Sequence of chain 1.A:
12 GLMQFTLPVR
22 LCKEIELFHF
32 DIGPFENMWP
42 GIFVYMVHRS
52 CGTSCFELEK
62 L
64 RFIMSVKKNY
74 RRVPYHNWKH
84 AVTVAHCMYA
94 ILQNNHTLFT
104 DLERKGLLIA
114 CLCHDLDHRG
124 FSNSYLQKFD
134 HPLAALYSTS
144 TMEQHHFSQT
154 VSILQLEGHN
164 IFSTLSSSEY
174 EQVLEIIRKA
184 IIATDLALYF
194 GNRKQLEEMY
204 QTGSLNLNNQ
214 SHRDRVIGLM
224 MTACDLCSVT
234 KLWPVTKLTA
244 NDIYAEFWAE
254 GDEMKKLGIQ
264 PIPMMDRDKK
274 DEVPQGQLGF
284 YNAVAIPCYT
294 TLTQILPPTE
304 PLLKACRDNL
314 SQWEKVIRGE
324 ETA

The small molecule below binds the protein below.
Small molecule (SMILES): Clc1nc(N2CCOCC2)c2ccccc2n1

Binding-site contacts:
Ligand atom C4 contacts residue PHE283 of chain 1.A at 3.8 Å (hydrophobic).
Ligand atom CL11 contacts residue TYR247 of chain 1.A at 3.9 Å.
Ligand atom N8 contacts residue PHE283 of chain 1.A at 3.4 Å.
Ligand atom C3 contacts residue ILE246 of chain 1.A at 3.9 Å (hydrophobic).
Ligand atom C4 contacts residue ILE246 of chain 1.A at 3.6 Å (hydrophobic).
Ligand atom C7 contacts residue PHE283 of chain 1.A at 3.6 Å (hydrophobic).
Ligand atom C9 contacts residue PHE250 of chain 1.A at 4.1 Å (hydrophobic).
Ligand atom C3 contacts residue PHE283 of chain 1.A at 4.2 Å (hydrophobic).
Ligand atom O15 contacts residue HIS79 of chain 1.A at 4.2 Å.
Ligand atom N10 contacts residue GLN280 of chain 1.A at 3.0 Å (h-bond).
Ligand atom C5 contacts residue GLN280 of chain 1.A at 4.1 Å.
Ligand atom C9 contacts residue PHE283 of chain 1.A at 3.5 Å (hydrophobic).
Ligand atom C1 contacts residue LEU229 of chain 1.A at 4.2 Å (hydrophobic).
Ligand atom C6 contacts residue ILE246 of chain 1.A at 4.0 Å (hydrophobic).
Ligand atom CL11 contacts residue MET267 of chain 1.A at 3.6 Å.
Ligand atom N10 contacts residue PHE283 of chain 1.A at 3.6 Å.
Ligand atom CL11 contacts residue PHE283 of chain 1.A at 3.5 Å.
Ligand atom C3 contacts residue LEU229 of chain 1.A at 3.9 Å (hydrophobic).
Ligand atom C4 contacts residue VAL232 of chain 1.A at 3.7 Å (hydrophobic).
Ligand atom C13 contacts residue PHE283 of chain 1.A at 4.2 Å (hydrophobic).
Ligand atom C2 contacts residue TYR78 of chain 1.A at 4.1 Å (hydrophobic).
Ligand atom C13 contacts residue LEU189 of chain 1.A at 3.8 Å (hydrophobic).
Ligand atom C2 contacts residue SER231 of chain 1.A at 4.1 Å.
Ligand atom C17 contacts residue TYR78 of chain 1.A at 4.2 Å (hydrophobic).
Ligand atom C1 contacts residue ILE246 of chain 1.A at 3.5 Å (hydrophobic).
Ligand atom CL11 contacts residue PHE250 of chain 1.A at 3.8 Å.
Ligand atom C5 contacts residue PHE283 of chain 1.A at 3.5 Å (hydrophobic).
Ligand atom CL11 contacts residue GLN280 of chain 1.A at 3.5 Å.
Ligand atom C5 contacts residue ILE246 of chain 1.A at 3.9 Å (hydrophobic).
Ligand atom C9 contacts residue GLN280 of chain 1.A at 3.7 Å.
Ligand atom C16 contacts residue HIS79 of chain 1.A at 3.5 Å.
Ligand atom C4 contacts residue GLN280 of chain 1.A at 4.0 Å.
Ligand atom C6 contacts residue PHE283 of chain 1.A at 3.6 Å (hydrophobic).
Ligand atom C2 contacts residue LEU229 of chain 1.A at 3.9 Å (hydrophobic).
Ligand atom C1 contacts residue VAL232 of chain 1.A at 3.3 Å (hydrophobic).
Ligand atom C1 contacts residue SER231 of chain 1.A at 3.9 Å.
Ligand atom N8 contacts residue PHE250 of chain 1.A at 3.6 Å.
Ligand atom C2 contacts residue VAL232 of chain 1.A at 4.2 Å (hydrophobic).
Ligand atom C2 contacts residue ILE246 of chain 1.A at 3.6 Å (hydrophobic).
Ligand atom C16 contacts residue TYR78 of chain 1.A at 4.2 Å (hydrophobic).